Binding-site contacts:
Ligand atom C4 contacts residue PHE1 of chain 1.D at 3.8 Å (hydrophobic).
Ligand atom O5 contacts residue ASP47 of chain 1.D at 3.9 Å.
Ligand atom C4 contacts residue ASN135 of chain 1.D at 3.8 Å.
Ligand atom O1 contacts residue TYR48 of chain 1.D at 3.6 Å.
Ligand atom C6 contacts residue PHE1 of chain 1.D at 3.9 Å (hydrophobic).
Ligand atom C2 contacts residue ILE13 of chain 1.D at 3.6 Å (hydrophobic).
Ligand atom O6 contacts residue TYR137 of chain 1.D at 3.4 Å (h-bond).
Ligand atom C1 contacts residue PHE1 of chain 1.D at 3.7 Å (hydrophobic).
Ligand atom O3 contacts residue ASP140 of chain 1.D at 2.7 Å (salt-bridge).
Ligand atom O4 contacts residue ASP54 of chain 1.D at 2.9 Å (salt-bridge).
Ligand atom O3 contacts residue ILE13 of chain 1.D at 3.9 Å.
Ligand atom C7 contacts residue ILE52 of chain 1.D at 4.0 Å (hydrophobic).
Ligand atom C4 contacts residue GLN133 of chain 1.D at 3.8 Å.
Ligand atom O5 contacts residue PHE1 of chain 1.D at 3.2 Å (h-bond).
Ligand atom C2 contacts residue TYR48 of chain 1.D at 3.6 Å (hydrophobic).
Ligand atom O4 contacts residue ASN135 of chain 1.D at 2.6 Å (h-bond).
Ligand atom C2 contacts residue PHE1 of chain 1.D at 3.6 Å (hydrophobic).
Ligand atom O2 contacts residue ILE13 of chain 1.D at 3.2 Å.
Ligand atom C1 contacts residue TYR48 of chain 1.D at 3.9 Å (hydrophobic).
Ligand atom C3 contacts residue ASN135 of chain 1.D at 3.9 Å.
Ligand atom O2 contacts residue PHE1 of chain 1.D at 2.5 Å (h-bond).
Ligand atom C3 contacts residue ASP140 of chain 1.D at 3.3 Å.
Ligand atom O4 contacts residue ILE52 of chain 1.D at 4.0 Å.
Ligand atom C5 contacts residue ASP54 of chain 1.D at 4.0 Å.
Ligand atom O6 contacts residue ASP47 of chain 1.D at 3.4 Å (salt-bridge).
Ligand atom C4 contacts residue ASP54 of chain 1.D at 3.6 Å.
Ligand atom O3 contacts residue ASN135 of chain 1.D at 3.8 Å.
Ligand atom O6 contacts residue ASN46 of chain 1.D at 3.3 Å (h-bond).
Ligand atom O3 contacts residue PHE142 of chain 1.D at 3.6 Å.
Ligand atom O5 contacts residue TYR137 of chain 1.D at 3.8 Å.
Ligand atom O6 contacts residue ASP54 of chain 1.D at 2.4 Å (salt-bridge).
Ligand atom C6 contacts residue ASP54 of chain 1.D at 3.2 Å.
Ligand atom O4 contacts residue GLN133 of chain 1.D at 3.4 Å (h-bond).
Ligand atom C1 contacts residue ILE52 of chain 1.D at 3.8 Å (hydrophobic).
Ligand atom O3 contacts residue GLN133 of chain 1.D at 3.3 Å (h-bond).
Ligand atom O5 contacts residue TYR48 of chain 1.D at 4.0 Å.
Ligand atom O6 contacts residue PHE1 of chain 1.D at 3.0 Å (h-bond).
Ligand atom C5 contacts residue PHE1 of chain 1.D at 3.8 Å (hydrophobic).
Ligand atom C6 contacts residue ASN46 of chain 1.D at 3.3 Å.
Ligand atom C6 contacts residue ASP47 of chain 1.D at 3.9 Å.

Sequence of chain 1.D:
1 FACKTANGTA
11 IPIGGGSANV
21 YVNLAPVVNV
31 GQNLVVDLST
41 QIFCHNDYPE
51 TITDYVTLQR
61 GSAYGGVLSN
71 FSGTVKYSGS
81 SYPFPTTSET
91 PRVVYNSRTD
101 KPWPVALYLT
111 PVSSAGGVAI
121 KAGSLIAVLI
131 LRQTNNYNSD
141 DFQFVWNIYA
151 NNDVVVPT

The small molecule below binds the protein below.
Small molecule (SMILES): CO[C@H]1O[C@H](CO)[C@@H](O)[C@H](O)[C@@H]1O[C@H]1O[C@H](CO)[C@@H](O)[C@H](O)[C@@H]1O